The small molecule below binds the protein below.
Small molecule (SMILES): CCCCCCCCCCCCOC[C@H]1O[C@H](O[C@H]2O[C@H](CO)[C@@H](O)[C@H](O)[C@H]2O)[C@H](O)[C@@H](O)[C@@H]1O

Sequence of chain 1.A:
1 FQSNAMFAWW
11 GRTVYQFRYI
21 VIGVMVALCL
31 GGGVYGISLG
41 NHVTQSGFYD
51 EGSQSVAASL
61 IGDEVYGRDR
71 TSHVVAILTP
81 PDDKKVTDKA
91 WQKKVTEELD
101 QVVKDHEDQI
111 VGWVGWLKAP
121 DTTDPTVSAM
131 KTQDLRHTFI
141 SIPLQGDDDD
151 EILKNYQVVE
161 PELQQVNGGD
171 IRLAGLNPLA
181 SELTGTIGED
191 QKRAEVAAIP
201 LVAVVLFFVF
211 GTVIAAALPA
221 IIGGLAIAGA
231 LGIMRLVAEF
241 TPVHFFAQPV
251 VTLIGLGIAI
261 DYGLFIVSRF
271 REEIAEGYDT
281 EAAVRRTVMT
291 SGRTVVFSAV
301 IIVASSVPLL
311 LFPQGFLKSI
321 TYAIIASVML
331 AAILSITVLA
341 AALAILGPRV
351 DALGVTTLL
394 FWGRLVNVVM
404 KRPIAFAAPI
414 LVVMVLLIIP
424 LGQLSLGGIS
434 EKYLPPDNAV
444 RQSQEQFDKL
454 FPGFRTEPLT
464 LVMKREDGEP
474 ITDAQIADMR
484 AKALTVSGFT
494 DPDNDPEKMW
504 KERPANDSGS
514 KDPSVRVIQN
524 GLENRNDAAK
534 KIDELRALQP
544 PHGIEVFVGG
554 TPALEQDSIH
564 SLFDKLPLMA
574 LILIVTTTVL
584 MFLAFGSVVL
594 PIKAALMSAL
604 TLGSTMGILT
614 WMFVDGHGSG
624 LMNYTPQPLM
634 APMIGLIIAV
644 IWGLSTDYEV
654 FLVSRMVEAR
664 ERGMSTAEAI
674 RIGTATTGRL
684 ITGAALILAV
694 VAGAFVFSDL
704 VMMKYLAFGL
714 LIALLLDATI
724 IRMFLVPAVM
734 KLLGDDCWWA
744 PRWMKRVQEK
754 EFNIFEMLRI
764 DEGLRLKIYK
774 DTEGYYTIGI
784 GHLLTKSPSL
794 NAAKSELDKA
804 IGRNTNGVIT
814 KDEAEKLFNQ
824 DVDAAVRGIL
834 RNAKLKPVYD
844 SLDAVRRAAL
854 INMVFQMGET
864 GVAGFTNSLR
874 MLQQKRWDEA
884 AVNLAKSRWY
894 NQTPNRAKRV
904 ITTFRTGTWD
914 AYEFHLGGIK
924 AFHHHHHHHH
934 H

Binding-site contacts:
Ligand atom OAU contacts residue VAL114 of chain 1.A at 4.3 Å.
Ligand atom CAX contacts residue MET130 of chain 1.A at 4.3 Å (hydrophobic).
Ligand atom O4 contacts residue MET130 of chain 1.A at 4.3 Å.
Ligand atom CBE contacts residue PHE450 of chain 1.A at 3.8 Å (hydrophobic).
Ligand atom CBI contacts residue ARG458 of chain 1.A at 3.4 Å.
Ligand atom CBG contacts residue GLN447 of chain 1.A at 3.8 Å.
Ligand atom CAZ contacts residue THR71 of chain 1.A at 3.7 Å.
Ligand atom O4 contacts residue ASP124 of chain 1.A at 4.2 Å.
Ligand atom CBA contacts residue PHE457 of chain 1.A at 4.3 Å (hydrophobic).
Ligand atom O6 contacts residue MET130 of chain 1.A at 3.4 Å.
Ligand atom CBC contacts residue THR71 of chain 1.A at 4.1 Å.
Ligand atom CBE contacts residue ARG458 of chain 1.A at 3.9 Å.
Ligand atom CAY contacts residue MET130 of chain 1.A at 4.1 Å (hydrophobic).
Ligand atom CBF contacts residue VAL75 of chain 1.A at 4.3 Å (hydrophobic).
Ligand atom CBF contacts residue SER72 of chain 1.A at 4.1 Å.
Ligand atom CBA contacts residue SER141 of chain 1.A at 4.3 Å.
Ligand atom CBD contacts residue VAL75 of chain 1.A at 4.2 Å (hydrophobic).
Ligand atom CBC contacts residue PHE450 of chain 1.A at 4.0 Å (hydrophobic).
Ligand atom CBA contacts residue PHE139 of chain 1.A at 3.9 Å (hydrophobic).
Ligand atom CBG contacts residue ARG458 of chain 1.A at 3.7 Å.
Ligand atom CBB contacts residue THR71 of chain 1.A at 3.9 Å.
Ligand atom CBB contacts residue PHE457 of chain 1.A at 4.3 Å (hydrophobic).
Ligand atom CBD contacts residue SER72 of chain 1.A at 3.9 Å.
Ligand atom O3 contacts residue THR126 of chain 1.A at 3.9 Å.
Ligand atom CBI contacts residue GLN447 of chain 1.A at 4.0 Å.
Ligand atom O4 contacts residue VAL127 of chain 1.A at 3.5 Å.
Ligand atom O3 contacts residue ASP124 of chain 1.A at 4.3 Å.
Ligand atom CBH contacts residue GLN447 of chain 1.A at 4.0 Å.
Ligand atom CBC contacts residue VAL75 of chain 1.A at 3.8 Å (hydrophobic).
Ligand atom C6 contacts residue MET130 of chain 1.A at 3.6 Å (hydrophobic).
Ligand atom O4 contacts residue THR126 of chain 1.A at 3.2 Å (h-bond).
Ligand atom CBF contacts residue PHE450 of chain 1.A at 4.3 Å (hydrophobic).
Ligand atom C6 contacts residue VAL114 of chain 1.A at 3.7 Å (hydrophobic).
Ligand atom CBH contacts residue LEU176 of chain 1.A at 4.2 Å (hydrophobic).
Ligand atom OAW contacts residue VAL114 of chain 1.A at 3.1 Å.
Ligand atom CBH contacts residue GLY175 of chain 1.A at 3.9 Å.
Ligand atom C3 contacts residue ASP124 of chain 1.A at 4.2 Å.
Ligand atom CBC contacts residue PHE457 of chain 1.A at 4.0 Å (hydrophobic).
Ligand atom CBA contacts residue THR71 of chain 1.A at 3.9 Å.
Ligand atom CBD contacts residue THR71 of chain 1.A at 3.9 Å.